A protein and the small-molecule ligand that binds it are described below.
Small molecule (SMILES): Nc1ncnc2c1ncn2[C@@H]1O[C@H](CO[P](=O)(O)O[C@H]2[C@@H](O)[C@H](n3cnc4c(N)ncnc43)O[C@@H]2CO[P](=O)(O)O[C@H]2[C@@H](O)[C@H](n3cnc4c(N)ncnc43)O[C@@H]2CO)[C@@H](O)[C@H]1O

Binding-site contacts:
Ligand atom C6 contacts residue VAL40 of chain 1.D at 3.9 Å (hydrophobic).
Ligand atom OP2 contacts residue HIS377 of chain 1.D at 3.2 Å (h-bond).
Ligand atom C5' contacts residue LYS326 of chain 1.D at 3.1 Å.
Ligand atom C4' contacts residue PHE31 of chain 1.D at 3.7 Å (hydrophobic).
Ligand atom OP1 contacts residue ASN288 of chain 1.D at 3.7 Å.
Ligand atom C5 contacts residue PHE115 of chain 1.D at 3.5 Å (hydrophobic).
Ligand atom C2 contacts residue ILE34 of chain 1.D at 3.5 Å (hydrophobic).
Ligand atom OP1 contacts residue HIS287 of chain 1.D at 3.2 Å.
Ligand atom OP2 contacts residue LEU343 of chain 1.D at 3.2 Å (h-bond).
Ligand atom O3' contacts residue GLU30 of chain 1.D at 2.8 Å (salt-bridge).
Ligand atom O2' contacts residue GLY33 of chain 1.D at 3.7 Å.
Ligand atom N6 contacts residue PHE115 of chain 1.D at 3.6 Å.
Ligand atom N1 contacts residue VAL40 of chain 1.D at 3.8 Å.
Ligand atom O3' contacts residue LEU116 of chain 1.D at 3.7 Å.
Ligand atom C2' contacts residue PHE31 of chain 1.D at 3.9 Å (hydrophobic).
Ligand atom N3 contacts residue SER112 of chain 1.D at 3.0 Å (h-bond).
Ligand atom O2' contacts residue PHE31 of chain 1.D at 2.8 Å (h-bond).
Ligand atom OP1 contacts residue LYS326 of chain 1.D at 2.6 Å (salt-bridge).
Ligand atom C3' contacts residue GLU30 of chain 1.D at 3.6 Å.
Ligand atom OP1 contacts residue THR341 of chain 1.D at 3.7 Å.
Ligand atom OP2 contacts residue SER342 of chain 1.D at 3.5 Å.
Ligand atom C6 contacts residue PHE115 of chain 1.D at 3.6 Å (hydrophobic).
Ligand atom C2 contacts residue SER111 of chain 1.D at 3.8 Å.
Ligand atom O4' contacts residue ASN288 of chain 1.D at 3.4 Å (h-bond).
Ligand atom N6 contacts residue VAL40 of chain 1.D at 3.1 Å.
Ligand atom OP1 contacts residue ASP28 of chain 1.D at 3.5 Å (salt-bridge).
Ligand atom OP1 contacts residue GLY29 of chain 1.D at 3.8 Å.
Ligand atom OP1 contacts residue HIS377 of chain 1.D at 3.6 Å.
Ligand atom N1 contacts residue ARG99 of chain 1.C at 3.9 Å.
Ligand atom C2 contacts residue SER112 of chain 1.D at 3.6 Å.
Ligand atom O2' contacts residue SER112 of chain 1.D at 3.7 Å.
Ligand atom O3' contacts residue PHE31 of chain 1.D at 3.1 Å (h-bond).
Ligand atom OP1 contacts residue SER342 of chain 1.D at 3.6 Å.
Ligand atom C4 contacts residue ILE34 of chain 1.D at 3.4 Å (hydrophobic).
Ligand atom N9 contacts residue ILE34 of chain 1.D at 3.8 Å.
Ligand atom P contacts residue HIS287 of chain 1.D at 3.9 Å.
Ligand atom C8 contacts residue PHE115 of chain 1.D at 3.8 Å (hydrophobic).
Ligand atom O5' contacts residue ASN288 of chain 1.D at 3.3 Å (h-bond).
Ligand atom N7 contacts residue PHE115 of chain 1.D at 3.3 Å.
Ligand atom N3 contacts residue ILE34 of chain 1.D at 3.1 Å.

Sequence of chain 1.C:
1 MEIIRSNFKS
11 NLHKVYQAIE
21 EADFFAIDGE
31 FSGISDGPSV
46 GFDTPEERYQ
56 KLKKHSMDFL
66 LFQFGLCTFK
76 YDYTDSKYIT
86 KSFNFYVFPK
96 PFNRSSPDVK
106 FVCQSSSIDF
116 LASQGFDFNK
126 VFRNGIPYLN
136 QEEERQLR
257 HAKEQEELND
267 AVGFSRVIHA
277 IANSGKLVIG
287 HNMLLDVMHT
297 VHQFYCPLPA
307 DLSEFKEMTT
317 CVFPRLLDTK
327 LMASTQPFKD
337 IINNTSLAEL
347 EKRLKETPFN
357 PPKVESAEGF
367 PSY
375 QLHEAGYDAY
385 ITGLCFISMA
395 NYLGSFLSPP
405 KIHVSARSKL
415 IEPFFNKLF

Sequence of chain 1.D:
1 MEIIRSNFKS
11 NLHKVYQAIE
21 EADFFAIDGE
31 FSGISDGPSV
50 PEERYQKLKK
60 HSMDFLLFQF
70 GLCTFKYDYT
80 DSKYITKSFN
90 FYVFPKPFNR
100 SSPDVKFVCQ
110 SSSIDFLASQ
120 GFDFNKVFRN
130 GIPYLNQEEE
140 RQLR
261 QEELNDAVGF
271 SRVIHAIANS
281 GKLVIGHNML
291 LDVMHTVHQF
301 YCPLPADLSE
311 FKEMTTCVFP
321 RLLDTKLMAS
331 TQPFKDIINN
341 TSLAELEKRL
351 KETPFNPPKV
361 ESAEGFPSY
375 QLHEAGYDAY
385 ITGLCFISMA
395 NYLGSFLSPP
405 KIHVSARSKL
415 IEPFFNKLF